Binding-site contacts:
Ligand atom NH2 contacts residue PHE109 of chain 1.D at 3.4 Å.
Ligand atom CZ contacts residue PHE109 of chain 1.D at 3.5 Å (hydrophobic).
Ligand atom N contacts residue SO41 of chain 1.LA at 2.8 Å (h-bond).
Ligand atom NH2 contacts residue GLU114 of chain 1.D at 3.0 Å (salt-bridge).
Ligand atom N contacts residue GLY51 of chain 1.D at 3.1 Å (h-bond).
Ligand atom O contacts residue TYR85 of chain 1.D at 3.5 Å.
Ligand atom CA contacts residue SO41 of chain 1.LA at 3.5 Å.
Ligand atom OD2 contacts residue SER43 of chain 1.D at 2.5 Å (h-bond).
Ligand atom OE1 contacts residue TYR52 of chain 1.D at 3.4 Å.
Ligand atom O contacts residue TYR85 of chain 1.D at 3.5 Å.
Ligand atom O contacts residue GLY51 of chain 1.D at 3.5 Å.
Ligand atom NE contacts residue ASP105 of chain 1.D at 2.7 Å (salt-bridge).
Ligand atom O contacts residue ARG41 of chain 1.D at 2.9 Å.
Ligand atom CA contacts residue TYR52 of chain 1.D at 3.5 Å (hydrophobic).
Ligand atom NH1 contacts residue ASP105 of chain 1.D at 2.9 Å (salt-bridge).
Ligand atom O contacts residue GLY51 of chain 1.D at 3.3 Å (h-bond).
Ligand atom NH1 contacts residue GLU114 of chain 1.D at 2.4 Å (salt-bridge).
Ligand atom CG contacts residue SER43 of chain 1.D at 3.4 Å.
Ligand atom N contacts residue TYR85 of chain 1.D at 3.5 Å.
Ligand atom OG contacts residue SO41 of chain 1.LA at 2.6 Å (h-bond).
Ligand atom OG contacts residue LYS120 of chain 1.D at 2.9 Å (salt-bridge).
Ligand atom NE contacts residue PHE109 of chain 1.D at 3.5 Å.
Ligand atom OD2 contacts residue PHE48 of chain 1.D at 3.5 Å.
Ligand atom CB contacts residue LEU76 of chain 1.D at 3.5 Å (hydrophobic).
Ligand atom NH1 contacts residue LEU76 of chain 1.D at 3.5 Å.
Ligand atom NH1 contacts residue PHE109 of chain 1.D at 3.5 Å.
Ligand atom CA contacts residue TYR85 of chain 1.D at 3.5 Å (hydrophobic).
Ligand atom CZ contacts residue GLU114 of chain 1.D at 3.1 Å.
Ligand atom C contacts residue TYR85 of chain 1.D at 3.5 Å (hydrophobic).
Ligand atom N contacts residue TYR52 of chain 1.D at 3.5 Å.
Ligand atom O contacts residue ASN81 of chain 1.D at 3.0 Å (h-bond).
Ligand atom CA contacts residue TYR85 of chain 1.D at 3.4 Å (hydrophobic).
Ligand atom O contacts residue HIS87 of chain 1.D at 3.3 Å.
Ligand atom O contacts residue HIS87 of chain 1.D at 2.9 Å (h-bond).
Ligand atom C contacts residue TYR85 of chain 1.D at 3.5 Å (hydrophobic).
Ligand atom CA contacts residue GLY51 of chain 1.D at 3.3 Å.
Ligand atom O contacts residue TYR85 of chain 1.D at 2.6 Å (h-bond).
Ligand atom CZ contacts residue ASP105 of chain 1.D at 3.2 Å.
Ligand atom N contacts residue ARG41 of chain 1.D at 3.5 Å (salt-bridge).
Ligand atom CB contacts residue SO41 of chain 1.LA at 3.5 Å.

This small molecule binds to this protein.
Small molecule (SMILES): C[C@H](NC(=O)[C@H](CS)NC(=O)CNC(=O)[C@@H](N)CCCN=C(N)N)C(=O)N[C@@H](CC(=O)O)C(=O)NCC(=O)N[C@@H](CCC(N)=O)C(=O)N[C@@H](CO)C(=O)N[C@@H](Cc1ccccc1)C(=O)N[C@@H](CCCN=C(N)N)C(=O)N[C@@H](CO)C(N)=O

Sequence of chain 1.D:
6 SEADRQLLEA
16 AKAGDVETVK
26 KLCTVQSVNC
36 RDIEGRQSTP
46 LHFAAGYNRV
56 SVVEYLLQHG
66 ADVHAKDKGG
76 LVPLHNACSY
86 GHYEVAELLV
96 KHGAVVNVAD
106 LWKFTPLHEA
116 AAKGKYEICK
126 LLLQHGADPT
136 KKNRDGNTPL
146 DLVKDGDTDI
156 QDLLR